The protein below binds the small molecule below.
Small molecule (SMILES): CC(=O)N[C@@H]1[C@@H](O)[C@H](O)[C@@H](CO)O[C@H]1O

Binding-site contacts:
Ligand atom N2 contacts residue ASN42 of chain 1.B at 4.3 Å.
Ligand atom O7 contacts residue ASN47 of chain 1.B at 3.3 Å (h-bond).
Ligand atom N2 contacts residue ASN47 of chain 1.B at 2.7 Å (h-bond).
Ligand atom C5 contacts residue ASN47 of chain 1.B at 3.6 Å.
Ligand atom C4 contacts residue ASN47 of chain 1.B at 4.2 Å.
Ligand atom C8 contacts residue ASN42 of chain 1.B at 3.7 Å.
Ligand atom C8 contacts residue VAL40 of chain 1.B at 3.0 Å (hydrophobic).
Ligand atom C7 contacts residue SER48 of chain 1.B at 4.1 Å.
Ligand atom C1 contacts residue ASN47 of chain 1.B at 1.4 Å.
Ligand atom N2 contacts residue SER49 of chain 1.B at 3.9 Å.
Ligand atom C3 contacts residue ASN47 of chain 1.B at 3.7 Å.
Ligand atom C7 contacts residue VAL40 of chain 1.B at 4.2 Å (hydrophobic).
Ligand atom C2 contacts residue ASN47 of chain 1.B at 2.4 Å.
Ligand atom C7 contacts residue ASN47 of chain 1.B at 3.0 Å.
Ligand atom C8 contacts residue ASN47 of chain 1.B at 3.3 Å.
Ligand atom O7 contacts residue SER48 of chain 1.B at 3.4 Å.
Ligand atom C8 contacts residue SER48 of chain 1.B at 3.9 Å.
Ligand atom C1 contacts residue ASN42 of chain 1.B at 4.4 Å.
Ligand atom O7 contacts residue VAL40 of chain 1.B at 4.4 Å.
Ligand atom C2 contacts residue SER49 of chain 1.B at 4.4 Å.
Ligand atom C8 contacts residue PHE41 of chain 1.B at 3.7 Å (hydrophobic).
Ligand atom C8 contacts residue SER49 of chain 1.B at 3.5 Å.
Ligand atom O5 contacts residue ASN47 of chain 1.B at 2.4 Å (h-bond).
Ligand atom O7 contacts residue SER49 of chain 1.B at 1.9 Å (h-bond).
Ligand atom C7 contacts residue SER49 of chain 1.B at 2.9 Å.

Sequence of chain 1.B:
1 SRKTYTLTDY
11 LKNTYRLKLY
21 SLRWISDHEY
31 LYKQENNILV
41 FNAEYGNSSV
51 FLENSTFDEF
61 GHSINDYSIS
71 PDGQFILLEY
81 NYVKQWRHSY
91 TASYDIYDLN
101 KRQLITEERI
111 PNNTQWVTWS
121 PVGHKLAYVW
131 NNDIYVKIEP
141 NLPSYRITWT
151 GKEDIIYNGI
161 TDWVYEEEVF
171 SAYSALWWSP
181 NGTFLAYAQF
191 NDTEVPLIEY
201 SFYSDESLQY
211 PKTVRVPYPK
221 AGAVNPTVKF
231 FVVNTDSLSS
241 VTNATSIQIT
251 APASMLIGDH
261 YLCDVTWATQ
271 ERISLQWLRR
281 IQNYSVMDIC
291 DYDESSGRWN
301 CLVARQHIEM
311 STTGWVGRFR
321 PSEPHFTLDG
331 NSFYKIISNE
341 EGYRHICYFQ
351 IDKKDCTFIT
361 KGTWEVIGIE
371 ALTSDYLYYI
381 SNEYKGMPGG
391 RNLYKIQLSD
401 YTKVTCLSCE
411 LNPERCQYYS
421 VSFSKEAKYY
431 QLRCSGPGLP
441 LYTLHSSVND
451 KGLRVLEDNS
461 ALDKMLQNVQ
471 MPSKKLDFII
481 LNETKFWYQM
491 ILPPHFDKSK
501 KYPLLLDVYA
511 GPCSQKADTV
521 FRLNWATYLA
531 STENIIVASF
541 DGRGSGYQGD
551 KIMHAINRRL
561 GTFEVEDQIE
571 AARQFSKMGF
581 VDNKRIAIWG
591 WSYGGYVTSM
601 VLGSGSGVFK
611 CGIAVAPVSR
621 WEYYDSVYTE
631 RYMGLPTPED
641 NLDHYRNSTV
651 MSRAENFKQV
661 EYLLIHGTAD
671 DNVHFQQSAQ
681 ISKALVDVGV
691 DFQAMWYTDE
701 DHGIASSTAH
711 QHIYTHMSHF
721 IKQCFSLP